Sequence of chain 16.C:
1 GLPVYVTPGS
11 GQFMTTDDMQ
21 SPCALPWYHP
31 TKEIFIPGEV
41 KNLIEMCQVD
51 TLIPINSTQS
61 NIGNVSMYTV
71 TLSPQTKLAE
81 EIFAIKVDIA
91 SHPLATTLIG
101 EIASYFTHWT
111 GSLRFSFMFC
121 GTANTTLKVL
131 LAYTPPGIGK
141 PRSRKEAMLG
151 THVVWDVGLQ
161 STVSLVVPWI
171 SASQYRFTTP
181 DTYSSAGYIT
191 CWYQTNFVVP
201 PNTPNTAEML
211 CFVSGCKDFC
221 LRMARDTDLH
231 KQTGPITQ

Binding-site contacts:
Ligand atom CM6 contacts residue LEU181 of chain 16.A at 3.7 Å (hydrophobic).
Ligand atom C1A contacts residue TYR144 of chain 16.A at 3.1 Å (hydrophobic).
Ligand atom O1 contacts residue LEU100 of chain 16.A at 4.0 Å.
Ligand atom O1B contacts residue ILE98 of chain 16.A at 2.9 Å.
Ligand atom C1A contacts residue PHE179 of chain 16.A at 3.5 Å (hydrophobic).
Ligand atom CM6 contacts residue LEU184 of chain 16.A at 3.4 Å (hydrophobic).
Ligand atom C4A contacts residue TYR144 of chain 16.A at 3.8 Å (hydrophobic).
Ligand atom C4B contacts residue PHE179 of chain 16.A at 3.9 Å (hydrophobic).
Ligand atom CM2 contacts residue ILE122 of chain 16.A at 3.7 Å (hydrophobic).
Ligand atom C2A contacts residue TYR144 of chain 16.A at 3.7 Å (hydrophobic).
Ligand atom N3A contacts residue LEU217 of chain 16.A at 3.4 Å.
Ligand atom C6B contacts residue LEU181 of chain 16.A at 3.3 Å (hydrophobic).
Ligand atom C1B contacts residue ILE98 of chain 16.A at 3.6 Å (hydrophobic).
Ligand atom C4B contacts residue LEU181 of chain 16.A at 3.8 Å (hydrophobic).
Ligand atom C5B contacts residue LEU181 of chain 16.A at 3.3 Å (hydrophobic).
Ligand atom C6B contacts residue ILE98 of chain 16.A at 3.6 Å (hydrophobic).
Ligand atom CM4 contacts residue TYR142 of chain 16.A at 3.1 Å (hydrophobic).
Ligand atom N3A contacts residue PHE179 of chain 16.A at 3.0 Å.
Ligand atom CM3 contacts residue TYR190 of chain 16.A at 3.9 Å (hydrophobic).
Ligand atom O5A contacts residue PHE179 of chain 16.A at 3.7 Å.
Ligand atom CM4 contacts residue VAL168 of chain 16.A at 3.5 Å (hydrophobic).
Ligand atom C5 contacts residue MET214 of chain 16.A at 3.6 Å (hydrophobic).
Ligand atom C4A contacts residue PHE179 of chain 16.A at 3.3 Å (hydrophobic).
Ligand atom O5A contacts residue ALA166 of chain 16.A at 3.9 Å.
Ligand atom C1C contacts residue MET214 of chain 16.A at 3.7 Å (hydrophobic).
Ligand atom N2 contacts residue MET214 of chain 16.A at 3.8 Å.
Ligand atom O5A contacts residue TYR144 of chain 16.A at 3.1 Å.
Ligand atom C2C contacts residue ILE98 of chain 16.A at 4.0 Å (hydrophobic).
Ligand atom C5B contacts residue TYR144 of chain 16.A at 3.6 Å (hydrophobic).
Ligand atom C4 contacts residue TYR190 of chain 16.A at 3.8 Å (hydrophobic).
Ligand atom C2B contacts residue ILE122 of chain 16.A at 3.9 Å (hydrophobic).
Ligand atom C3 contacts residue LEU100 of chain 16.A at 3.9 Å (hydrophobic).
Ligand atom C1B contacts residue LEU181 of chain 16.A at 3.8 Å (hydrophobic).
Ligand atom N2 contacts residue LEU100 of chain 16.A at 3.8 Å.
Ligand atom CM6 contacts residue TYR144 of chain 16.A at 3.7 Å (hydrophobic).
Ligand atom O1 contacts residue MET214 of chain 16.A at 3.2 Å.
Ligand atom CM2 contacts residue ILE236 of chain 16.A at 4.0 Å (hydrophobic).
Ligand atom C2B contacts residue ILE98 of chain 16.A at 3.9 Å (hydrophobic).
Ligand atom CM4 contacts residue PHE179 of chain 16.A at 3.9 Å (hydrophobic).
Ligand atom C2A contacts residue PHE179 of chain 16.A at 3.3 Å (hydrophobic).

Sequence of chain 16.A:
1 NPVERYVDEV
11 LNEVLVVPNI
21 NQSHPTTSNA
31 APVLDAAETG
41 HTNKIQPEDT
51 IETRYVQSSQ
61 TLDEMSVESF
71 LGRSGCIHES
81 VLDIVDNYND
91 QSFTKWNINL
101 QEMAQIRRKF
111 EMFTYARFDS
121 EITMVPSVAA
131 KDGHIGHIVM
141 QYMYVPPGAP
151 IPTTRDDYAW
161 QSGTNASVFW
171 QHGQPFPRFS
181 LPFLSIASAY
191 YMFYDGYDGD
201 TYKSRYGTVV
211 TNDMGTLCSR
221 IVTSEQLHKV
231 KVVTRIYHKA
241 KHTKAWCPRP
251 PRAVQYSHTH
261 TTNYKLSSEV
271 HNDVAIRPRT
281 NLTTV

A small-molecule ligand and the protein it binds are described below.
Small molecule (SMILES): Cc1cc(CCCOc2c(C)cc(-c3coc(C)n3)cc2C)on1